Sequence of chain 1.A:
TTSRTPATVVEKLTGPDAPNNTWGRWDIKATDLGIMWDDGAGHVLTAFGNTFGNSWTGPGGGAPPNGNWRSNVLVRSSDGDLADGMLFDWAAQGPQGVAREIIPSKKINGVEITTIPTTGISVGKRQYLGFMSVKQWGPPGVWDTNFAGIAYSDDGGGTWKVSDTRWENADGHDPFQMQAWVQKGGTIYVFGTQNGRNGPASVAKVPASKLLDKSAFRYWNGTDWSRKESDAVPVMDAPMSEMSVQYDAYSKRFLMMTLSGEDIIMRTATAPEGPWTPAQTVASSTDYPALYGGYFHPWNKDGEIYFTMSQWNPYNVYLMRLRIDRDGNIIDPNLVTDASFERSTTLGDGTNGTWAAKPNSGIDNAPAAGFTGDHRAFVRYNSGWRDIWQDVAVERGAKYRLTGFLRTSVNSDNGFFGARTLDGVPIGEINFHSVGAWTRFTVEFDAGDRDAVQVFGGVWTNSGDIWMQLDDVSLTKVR

A protein and the small-molecule ligand that binds it are described below.
Small molecule (SMILES): CC1(C)O[C@@H]2O[C@H](CO)[C@@H](O)[C@@H]2O1

Binding-site contacts:
Ligand atom C2 contacts residue TRP138 of chain 1.A at 3.9 Å (hydrophobic).
Ligand atom O3 contacts residue TYR316 of chain 1.A at 3.4 Å (h-bond).
Ligand atom C6 contacts residue BXY1 of chain 1.F at 2.4 Å.
Ligand atom C8 contacts residue TRP313 of chain 1.A at 4.2 Å (hydrophobic).
Ligand atom O4 contacts residue GLY63 of chain 1.A at 2.9 Å (h-bond).
Ligand atom C5 contacts residue GLY63 of chain 1.A at 4.3 Å.
Ligand atom O5 contacts residue TRP313 of chain 1.A at 3.3 Å.
Ligand atom C6 contacts residue GLY62 of chain 1.A at 4.4 Å.
Ligand atom C4 contacts residue ASN51 of chain 1.A at 4.2 Å.
Ligand atom O3 contacts residue BXY1 of chain 1.F at 1.4 Å.
Ligand atom C5 contacts residue TYR316 of chain 1.A at 4.3 Å (hydrophobic).
Ligand atom O3 contacts residue ASP33 of chain 1.A at 4.2 Å.
Ligand atom C4 contacts residue TRP138 of chain 1.A at 3.6 Å (hydrophobic).
Ligand atom C5 contacts residue ASN51 of chain 1.A at 3.4 Å.
Ligand atom O3 contacts residue ASN51 of chain 1.A at 2.9 Å (h-bond).
Ligand atom C6 contacts residue TYR316 of chain 1.A at 3.5 Å (hydrophobic).
Ligand atom C3 contacts residue BXY2 of chain 1.F at 3.9 Å.
Ligand atom C2 contacts residue TRP313 of chain 1.A at 4.3 Å (hydrophobic).
Ligand atom C7 contacts residue GLY62 of chain 1.A at 3.6 Å.
Ligand atom C5 contacts residue PHE53 of chain 1.A at 4.3 Å (hydrophobic).
Ligand atom C6 contacts residue ASN51 of chain 1.A at 3.7 Å.
Ligand atom C5 contacts residue BXY1 of chain 1.F at 3.7 Å.
Ligand atom C3 contacts residue BXY1 of chain 1.F at 3.4 Å.
Ligand atom O2 contacts residue ASN51 of chain 1.A at 2.9 Å (h-bond).
Ligand atom O3 contacts residue TRP138 of chain 1.A at 4.4 Å.
Ligand atom O2 contacts residue BXY1 of chain 1.F at 4.2 Å.
Ligand atom C1 contacts residue TRP138 of chain 1.A at 3.6 Å (hydrophobic).
Ligand atom C7 contacts residue TRP313 of chain 1.A at 4.0 Å (hydrophobic).
Ligand atom O2 contacts residue TRP138 of chain 1.A at 4.0 Å.
Ligand atom C7 contacts residue GLY63 of chain 1.A at 3.5 Å.
Ligand atom O4 contacts residue PHE53 of chain 1.A at 3.6 Å.
Ligand atom C3 contacts residue TRP138 of chain 1.A at 3.8 Å (hydrophobic).
Ligand atom O1 contacts residue TRP138 of chain 1.A at 3.0 Å (h-bond).
Ligand atom C3 contacts residue TRP313 of chain 1.A at 4.1 Å (hydrophobic).
Ligand atom C6 contacts residue TRP313 of chain 1.A at 3.9 Å (hydrophobic).
Ligand atom O4 contacts residue GLY62 of chain 1.A at 3.4 Å.